Binding-site contacts:
Ligand atom N10 contacts residue GLU89 of chain 1.B at 2.7 Å (salt-bridge).
Ligand atom C15 contacts residue SER118 of chain 1.B at 3.9 Å.
Ligand atom C15 contacts residue ILE90 of chain 1.B at 3.8 Å (hydrophobic).
Ligand atom C01 contacts residue TRP142 of chain 1.B at 3.7 Å (hydrophobic).
Ligand atom N10 contacts residue GLY65 of chain 1.B at 3.6 Å.
Ligand atom C19 contacts residue TRP142 of chain 1.B at 3.8 Å (hydrophobic).
Ligand atom C11 contacts residue ILE90 of chain 1.B at 3.9 Å (hydrophobic).
Ligand atom C18 contacts residue ILE90 of chain 1.B at 3.6 Å (hydrophobic).
Ligand atom C14 contacts residue SER118 of chain 1.B at 3.7 Å.
Ligand atom C06 contacts residue TRP142 of chain 1.B at 3.4 Å (hydrophobic).
Ligand atom C14 contacts residue ILE90 of chain 1.B at 3.9 Å (hydrophobic).
Ligand atom N09 contacts residue GLU89 of chain 1.B at 3.5 Å (salt-bridge).
Ligand atom C19 contacts residue SER118 of chain 1.B at 3.5 Å.
Ligand atom C11 contacts residue TRP142 of chain 1.B at 3.7 Å (hydrophobic).
Ligand atom C16 contacts residue ILE90 of chain 1.B at 3.8 Å (hydrophobic).
Ligand atom N13 contacts residue SER118 of chain 1.B at 2.9 Å (h-bond).
Ligand atom C08 contacts residue ILE90 of chain 1.B at 3.8 Å (hydrophobic).
Ligand atom C20 contacts residue GLU89 of chain 1.B at 3.5 Å.
Ligand atom C08 contacts residue TRP142 of chain 1.B at 3.9 Å (hydrophobic).
Ligand atom C05 contacts residue TRP142 of chain 1.B at 3.1 Å (hydrophobic).
Ligand atom N10 contacts residue ILE90 of chain 1.B at 3.8 Å.
Ligand atom N13 contacts residue ALA117 of chain 1.B at 3.6 Å.
Ligand atom C12 contacts residue HIS141 of chain 1.B at 3.7 Å.
Ligand atom C16 contacts residue GLY116 of chain 1.B at 3.6 Å.
Ligand atom C16 contacts residue MET88 of chain 1.B at 3.5 Å (hydrophobic).
Ligand atom C11 contacts residue HIS141 of chain 1.B at 3.7 Å.
Ligand atom C16 contacts residue GLU89 of chain 1.B at 3.8 Å.
Ligand atom C18 contacts residue HIS141 of chain 1.B at 3.7 Å.
Ligand atom C12 contacts residue ILE90 of chain 1.B at 3.4 Å (hydrophobic).
Ligand atom C21 contacts residue ASP140 of chain 1.B at 3.9 Å.
Ligand atom C02 contacts residue GLU89 of chain 1.B at 3.9 Å.
Ligand atom N09 contacts residue GLY65 of chain 1.B at 3.6 Å.
Ligand atom N09 contacts residue ILE90 of chain 1.B at 3.1 Å (h-bond).
Ligand atom C04 contacts residue TRP142 of chain 1.B at 3.3 Å (hydrophobic).
Ligand atom C07 contacts residue TRP142 of chain 1.B at 3.8 Å (hydrophobic).
Ligand atom S17 contacts residue TRP142 of chain 1.B at 3.5 Å.
Ligand atom C20 contacts residue TYR67 of chain 1.B at 3.8 Å (hydrophobic).
Ligand atom C19 contacts residue ARG145 of chain 1.B at 3.3 Å.
Ligand atom C19 contacts residue GLN119 of chain 1.B at 3.5 Å.
Ligand atom N13 contacts residue HIS141 of chain 1.B at 3.9 Å.

This small molecule binds to this protein.
Small molecule (SMILES): Cc1nc(C)c(-c2cc(C(C)(C)c3ccccc3)n[nH]2)s1

Sequence of chain 1.B:
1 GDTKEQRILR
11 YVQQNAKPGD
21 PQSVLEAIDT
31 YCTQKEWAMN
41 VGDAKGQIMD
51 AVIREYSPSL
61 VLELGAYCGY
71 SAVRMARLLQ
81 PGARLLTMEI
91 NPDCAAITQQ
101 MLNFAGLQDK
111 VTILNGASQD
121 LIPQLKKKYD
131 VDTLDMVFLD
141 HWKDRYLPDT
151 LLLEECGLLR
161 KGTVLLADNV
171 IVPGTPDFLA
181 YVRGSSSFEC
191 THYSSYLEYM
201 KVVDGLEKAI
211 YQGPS